Sequence of chain 1.B:
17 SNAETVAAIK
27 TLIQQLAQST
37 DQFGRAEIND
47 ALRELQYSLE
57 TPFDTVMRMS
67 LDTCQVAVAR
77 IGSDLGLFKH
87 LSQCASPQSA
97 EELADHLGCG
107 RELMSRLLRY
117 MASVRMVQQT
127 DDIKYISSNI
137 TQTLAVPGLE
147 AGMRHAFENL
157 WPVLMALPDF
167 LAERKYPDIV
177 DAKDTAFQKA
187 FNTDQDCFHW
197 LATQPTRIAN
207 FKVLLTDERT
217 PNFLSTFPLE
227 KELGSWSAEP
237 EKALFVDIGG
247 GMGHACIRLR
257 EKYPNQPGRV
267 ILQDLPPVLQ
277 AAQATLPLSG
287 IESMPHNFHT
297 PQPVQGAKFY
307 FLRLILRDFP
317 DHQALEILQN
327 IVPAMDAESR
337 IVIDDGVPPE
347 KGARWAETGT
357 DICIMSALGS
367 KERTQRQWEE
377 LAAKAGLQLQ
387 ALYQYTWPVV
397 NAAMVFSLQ

This small molecule binds to this protein.
Small molecule (SMILES): C/C=C/C=C/CCC[C@H](C)C(=O)c1c(O)c(-c2ccccc2)c[nH]c1=O

Binding-site contacts:
Ligand atom C04 contacts residue ASP314 of chain 1.B at 3.8 Å.
Ligand atom O16 contacts residue THR356 of chain 1.B at 3.6 Å.
Ligand atom C08 contacts residue HIS151 of chain 1.B at 3.7 Å.
Ligand atom C24 contacts residue GLY148 of chain 1.B at 3.9 Å.
Ligand atom N03 contacts residue ILE360 of chain 1.B at 3.7 Å.
Ligand atom C13 contacts residue ALA363 of chain 1.B at 3.6 Å (hydrophobic).
Ligand atom C14 contacts residue LEU156 of chain 1.B at 3.8 Å (hydrophobic).
Ligand atom C01 contacts residue EDO1 of chain 1.CA at 3.7 Å.
Ligand atom C21 contacts residue CYS359 of chain 1.B at 3.5 Å (hydrophobic).
Ligand atom O09 contacts residue ARG313 of chain 1.B at 2.7 Å.
Ligand atom C11 contacts residue HIS151 of chain 1.B at 3.7 Å.
Ligand atom C15 contacts residue EDO1 of chain 1.CA at 3.9 Å.
Ligand atom C20 contacts residue MET63 of chain 1.A at 3.8 Å (hydrophobic).
Ligand atom C02 contacts residue ASP314 of chain 1.B at 3.1 Å.
Ligand atom C04 contacts residue ARG313 of chain 1.B at 3.7 Å.
Ligand atom N03 contacts residue ARG313 of chain 1.B at 4.0 Å.
Ligand atom C24 contacts residue VAL62 of chain 1.A at 3.9 Å (hydrophobic).
Ligand atom C05 contacts residue EDO1 of chain 1.CA at 3.7 Å.
Ligand atom C10 contacts residue HIS151 of chain 1.B at 3.7 Å.
Ligand atom O07 contacts residue LEU156 of chain 1.B at 3.5 Å.
Ligand atom O07 contacts residue HIS151 of chain 1.B at 2.8 Å (h-bond).
Ligand atom C14 contacts residue HIS151 of chain 1.B at 3.6 Å.
Ligand atom C26 contacts residue ASP213 of chain 1.B at 3.9 Å.
Ligand atom C22 contacts residue PHE59 of chain 1.A at 4.0 Å (hydrophobic).
Ligand atom C26 contacts residue LEU145 of chain 1.B at 3.9 Å (hydrophobic).
Ligand atom C05 contacts residue ILE360 of chain 1.B at 3.9 Å (hydrophobic).
Ligand atom C02 contacts residue LEU364 of chain 1.B at 3.6 Å (hydrophobic).
Ligand atom C04 contacts residue ILE360 of chain 1.B at 3.6 Å (hydrophobic).
Ligand atom C11 contacts residue LEU197 of chain 1.B at 4.0 Å (hydrophobic).
Ligand atom C06 contacts residue HIS151 of chain 1.B at 3.8 Å.
Ligand atom C12 contacts residue HIS151 of chain 1.B at 3.7 Å.
Ligand atom C11 contacts residue PHE207 of chain 1.B at 3.7 Å (hydrophobic).
Ligand atom C06 contacts residue EDO1 of chain 1.CA at 3.8 Å.
Ligand atom C12 contacts residue CYS193 of chain 1.B at 3.5 Å (hydrophobic).
Ligand atom C25 contacts residue PHE59 of chain 1.A at 3.6 Å (hydrophobic).
Ligand atom C13 contacts residue HIS151 of chain 1.B at 3.6 Å.
Ligand atom C26 contacts residue LEU210 of chain 1.B at 3.6 Å (hydrophobic).
Ligand atom N03 contacts residue ASP314 of chain 1.B at 2.7 Å (salt-bridge).
Ligand atom C21 contacts residue LEU156 of chain 1.B at 3.8 Å (hydrophobic).
Ligand atom O16 contacts residue ARG313 of chain 1.B at 3.9 Å.

Sequence of chain 1.A:
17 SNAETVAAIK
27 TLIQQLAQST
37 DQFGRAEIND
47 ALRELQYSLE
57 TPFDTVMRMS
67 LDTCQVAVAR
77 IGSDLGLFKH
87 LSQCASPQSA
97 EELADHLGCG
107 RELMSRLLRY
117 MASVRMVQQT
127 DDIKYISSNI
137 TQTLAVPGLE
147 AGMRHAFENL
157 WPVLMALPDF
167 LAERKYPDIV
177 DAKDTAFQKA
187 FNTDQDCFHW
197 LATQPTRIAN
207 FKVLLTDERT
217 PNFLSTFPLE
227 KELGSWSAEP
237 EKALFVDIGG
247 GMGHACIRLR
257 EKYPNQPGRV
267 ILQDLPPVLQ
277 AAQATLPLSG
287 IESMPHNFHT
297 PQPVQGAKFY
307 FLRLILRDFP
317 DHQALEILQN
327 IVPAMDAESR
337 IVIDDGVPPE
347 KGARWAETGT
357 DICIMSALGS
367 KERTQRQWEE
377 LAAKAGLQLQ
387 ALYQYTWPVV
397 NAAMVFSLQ